Sequence of chain 1.A:
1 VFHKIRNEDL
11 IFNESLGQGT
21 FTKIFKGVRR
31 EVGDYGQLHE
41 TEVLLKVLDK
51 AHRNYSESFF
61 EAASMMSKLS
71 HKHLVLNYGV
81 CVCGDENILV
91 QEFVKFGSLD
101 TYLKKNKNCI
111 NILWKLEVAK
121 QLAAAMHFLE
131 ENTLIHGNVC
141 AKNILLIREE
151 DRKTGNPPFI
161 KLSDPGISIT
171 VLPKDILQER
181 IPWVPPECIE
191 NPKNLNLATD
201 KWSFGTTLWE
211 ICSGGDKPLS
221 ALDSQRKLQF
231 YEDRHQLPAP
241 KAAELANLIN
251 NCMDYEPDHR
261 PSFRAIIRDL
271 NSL

Binding-site contacts:
Ligand atom C19 contacts residue GLY97 of chain 1.A at 3.5 Å.
Ligand atom N25 contacts residue LEU16 of chain 1.A at 3.8 Å.
Ligand atom C11 contacts residue LEU44 of chain 1.A at 3.4 Å (hydrophobic).
Ligand atom C27 contacts residue LEU16 of chain 1.A at 4.0 Å (hydrophobic).
Ligand atom C20 contacts residue LYS95 of chain 1.A at 3.2 Å.
Ligand atom C19 contacts residue VAL94 of chain 1.A at 3.2 Å (hydrophobic).
Ligand atom C18 contacts residue VAL94 of chain 1.A at 3.9 Å (hydrophobic).
Ligand atom C18 contacts residue GLY97 of chain 1.A at 3.6 Å.
Ligand atom C5 contacts residue GLY17 of chain 1.A at 3.9 Å.
Ligand atom C18 contacts residue PHE93 of chain 1.A at 4.0 Å (hydrophobic).
Ligand atom O15 contacts residue GLU92 of chain 1.A at 3.9 Å.
Ligand atom N17 contacts residue GLY97 of chain 1.A at 3.8 Å.
Ligand atom C13 contacts residue LEU145 of chain 1.A at 4.0 Å (hydrophobic).
Ligand atom C5 contacts residue ILE24 of chain 1.A at 3.6 Å (hydrophobic).
Ligand atom N28 contacts residue LEU16 of chain 1.A at 3.9 Å.
Ligand atom O15 contacts residue LEU44 of chain 1.A at 3.9 Å.
Ligand atom C19 contacts residue PHE93 of chain 1.A at 3.6 Å (hydrophobic).
Ligand atom C12 contacts residue LEU44 of chain 1.A at 3.6 Å (hydrophobic).
Ligand atom N14 contacts residue VAL94 of chain 1.A at 3.9 Å.
Ligand atom C6 contacts residue LEU16 of chain 1.A at 3.6 Å (hydrophobic).
Ligand atom C19 contacts residue LYS95 of chain 1.A at 3.5 Å.
Ligand atom N14 contacts residue GLU92 of chain 1.A at 2.9 Å (salt-bridge).
Ligand atom C20 contacts residue PHE93 of chain 1.A at 3.9 Å (hydrophobic).
Ligand atom O15 contacts residue PHE93 of chain 1.A at 3.6 Å.
Ligand atom C11 contacts residue LEU145 of chain 1.A at 3.8 Å (hydrophobic).
Ligand atom C26 contacts residue LEU16 of chain 1.A at 3.2 Å (hydrophobic).
Ligand atom N17 contacts residue VAL94 of chain 1.A at 3.6 Å.
Ligand atom C13 contacts residue LEU44 of chain 1.A at 3.7 Å (hydrophobic).
Ligand atom C16 contacts residue LEU44 of chain 1.A at 3.8 Å (hydrophobic).
Ligand atom C4 contacts residue GLN18 of chain 1.A at 3.7 Å.
Ligand atom N24 contacts residue LEU16 of chain 1.A at 4.0 Å.
Ligand atom C5 contacts residue LEU16 of chain 1.A at 3.7 Å (hydrophobic).
Ligand atom N14 contacts residue LEU44 of chain 1.A at 3.6 Å.
Ligand atom N1 contacts residue SER98 of chain 1.A at 2.6 Å (h-bond).
Ligand atom C13 contacts residue GLU92 of chain 1.A at 3.9 Å.
Ligand atom O15 contacts residue VAL94 of chain 1.A at 2.8 Å (h-bond).
Ligand atom N14 contacts residue LEU145 of chain 1.A at 3.4 Å.
Ligand atom C23 contacts residue LEU16 of chain 1.A at 3.9 Å (hydrophobic).
Ligand atom C13 contacts residue VAL94 of chain 1.A at 3.6 Å (hydrophobic).
Ligand atom C20 contacts residue GLY97 of chain 1.A at 3.9 Å.

This small molecule binds to this protein.
Small molecule (SMILES): NC(=O)c1cnc(N[C@@H]2CCCC[C@@H]2N)nc1Nc1cccc(-n2nccn2)c1